Binding-site contacts:
Ligand atom C4 contacts residue LEU151 of chain 40.D at 4.0 Å (hydrophobic).
Ligand atom O7 contacts residue ASN87 of chain 40.D at 4.1 Å.
Ligand atom C1 contacts residue ASN87 of chain 40.D at 1.4 Å.
Ligand atom C6 contacts residue LEU151 of chain 40.D at 3.7 Å (hydrophobic).
Ligand atom C1 contacts residue SER89 of chain 40.D at 3.3 Å.
Ligand atom C3 contacts residue ASN87 of chain 40.D at 3.8 Å.
Ligand atom C5 contacts residue LEU151 of chain 40.D at 3.8 Å (hydrophobic).
Ligand atom N2 contacts residue ILE155 of chain 40.D at 4.1 Å.
Ligand atom O6 contacts residue SER89 of chain 40.D at 2.8 Å (h-bond).
Ligand atom O6 contacts residue LEU91 of chain 40.D at 4.0 Å.
Ligand atom C8 contacts residue ILE155 of chain 40.D at 3.7 Å (hydrophobic).
Ligand atom O5 contacts residue ASN87 of chain 40.D at 2.3 Å (h-bond).
Ligand atom N2 contacts residue ASN87 of chain 40.D at 2.9 Å (h-bond).
Ligand atom C5 contacts residue SER89 of chain 40.D at 3.3 Å.
Ligand atom C7 contacts residue ASN87 of chain 40.D at 3.8 Å.
Ligand atom C6 contacts residue SER89 of chain 40.D at 3.6 Å.
Ligand atom O6 contacts residue LEU151 of chain 40.D at 3.4 Å.
Ligand atom C4 contacts residue ASN87 of chain 40.D at 4.2 Å.
Ligand atom O5 contacts residue SER89 of chain 40.D at 2.8 Å (h-bond).
Ligand atom C5 contacts residue ASN87 of chain 40.D at 3.7 Å.
Ligand atom C6 contacts residue LEU91 of chain 40.D at 4.2 Å (hydrophobic).
Ligand atom C7 contacts residue ILE155 of chain 40.D at 4.3 Å (hydrophobic).
Ligand atom O4 contacts residue LEU151 of chain 40.D at 3.3 Å.
Ligand atom C3 contacts residue LEU151 of chain 40.D at 4.2 Å (hydrophobic).
Ligand atom C2 contacts residue ASN87 of chain 40.D at 2.4 Å.

The small molecule below binds the protein below.
Small molecule (SMILES): CC(=O)N[C@@H]1[C@@H](O)[C@H](O)[C@@H](CO)O[C@H]1O

Sequence of chain 40.D:
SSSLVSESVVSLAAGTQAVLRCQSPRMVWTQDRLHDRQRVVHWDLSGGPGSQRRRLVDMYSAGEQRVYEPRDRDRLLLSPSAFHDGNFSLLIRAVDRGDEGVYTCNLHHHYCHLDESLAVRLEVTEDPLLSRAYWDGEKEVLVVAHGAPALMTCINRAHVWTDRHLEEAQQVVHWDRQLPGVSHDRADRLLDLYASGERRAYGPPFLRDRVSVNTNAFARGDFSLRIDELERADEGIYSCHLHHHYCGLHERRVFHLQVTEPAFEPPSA